Sequence of chain 33.F:
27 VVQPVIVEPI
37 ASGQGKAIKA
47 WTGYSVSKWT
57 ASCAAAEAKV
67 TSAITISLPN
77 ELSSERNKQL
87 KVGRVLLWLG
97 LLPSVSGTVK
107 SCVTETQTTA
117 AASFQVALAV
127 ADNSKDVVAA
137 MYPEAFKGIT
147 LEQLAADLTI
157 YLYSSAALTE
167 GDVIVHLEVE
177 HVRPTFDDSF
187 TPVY

Binding-site contacts:
Ligand atom C5' contacts residue ARG90 of chain 33.F at 4.3 Å.
Ligand atom O4' contacts residue GLU140 of chain 33.F at 3.0 Å (salt-bridge).
Ligand atom C1' contacts residue LYS143 of chain 33.F at 3.2 Å.
Ligand atom N1 contacts residue TRP47 of chain 33.F at 3.7 Å.
Ligand atom C1' contacts residue TRP47 of chain 33.F at 3.7 Å (hydrophobic).
Ligand atom C2' contacts residue GLU140 of chain 33.F at 3.0 Å.
Ligand atom N7 contacts residue LYS143 of chain 33.F at 3.8 Å.
Ligand atom O3' contacts residue GLU140 of chain 33.F at 4.4 Å.
Ligand atom O4' contacts residue LYS143 of chain 33.F at 4.2 Å.
Ligand atom C1' contacts residue GLU140 of chain 33.F at 2.7 Å.
Ligand atom C8 contacts residue TRP47 of chain 33.F at 3.6 Å (hydrophobic).
Ligand atom N7 contacts residue TRP47 of chain 33.F at 3.6 Å.
Ligand atom O4' contacts residue LYS143 of chain 33.F at 4.4 Å.
Ligand atom N3 contacts residue TRP47 of chain 33.F at 3.4 Å.
Ligand atom C2 contacts residue TRP47 of chain 33.F at 3.4 Å (hydrophobic).
Ligand atom C4 contacts residue TRP47 of chain 33.F at 3.3 Å (hydrophobic).
Ligand atom N9 contacts residue LYS143 of chain 33.F at 3.2 Å (salt-bridge).
Ligand atom O2' contacts residue LYS143 of chain 33.F at 3.8 Å.
Ligand atom C4' contacts residue GLU140 of chain 33.F at 3.4 Å.
Ligand atom N9 contacts residue TRP47 of chain 33.F at 3.3 Å.
Ligand atom O4' contacts residue TRP47 of chain 33.F at 3.4 Å.
Ligand atom C6 contacts residue TRP47 of chain 33.F at 3.7 Å (hydrophobic).
Ligand atom C5 contacts residue TRP47 of chain 33.F at 3.8 Å (hydrophobic).
Ligand atom C8 contacts residue LYS143 of chain 33.F at 2.7 Å.
Ligand atom N9 contacts residue GLU140 of chain 33.F at 4.1 Å.
Ligand atom N6 contacts residue TRP47 of chain 33.F at 4.2 Å.
Ligand atom C3' contacts residue GLU140 of chain 33.F at 3.8 Å.
Ligand atom C2' contacts residue LYS143 of chain 33.F at 3.7 Å.
Ligand atom O2' contacts residue GLU140 of chain 33.F at 2.3 Å (salt-bridge).

A protein and the small-molecule ligand that binds it are described below.
Small molecule (SMILES): Nc1ncnc2c1ncn2[C@@H]1O[C@H]([C@@H]2O[C@@H]3[C@H](O[P](=O)(O)O2)[C@@H](CO[P](=O)(O)O[C@H]2[C@@H](O)[C@H](n4cnc5c(N)ncnc54)O[C@@H]2COP(=O)=O)O[C@H]3n2ccc(=O)[nH]c2=O)[C@@H](O[P](=O)(O)OC[C@H]2O[C@@H](n3ccc(=O)[nH]c3=O)[C@H](O)[C@@H]2O)[C@H]1O